Binding-site contacts:
Ligand atom C1 contacts residue ASN248 of chain 1.C at 1.4 Å.
Ligand atom C7 contacts residue ASN248 of chain 1.C at 3.4 Å.
Ligand atom O5 contacts residue SER251 of chain 1.C at 3.4 Å (h-bond).
Ligand atom C5 contacts residue SER251 of chain 1.C at 4.0 Å.
Ligand atom C8 contacts residue ASN248 of chain 1.C at 4.5 Å.
Ligand atom N2 contacts residue ASN248 of chain 1.C at 2.9 Å (h-bond).
Ligand atom C2 contacts residue ASN248 of chain 1.C at 2.5 Å.
Ligand atom C6 contacts residue SER251 of chain 1.C at 3.5 Å.
Ligand atom C5 contacts residue SER250 of chain 1.C at 3.9 Å.
Ligand atom O7 contacts residue ASN248 of chain 1.C at 3.7 Å.
Ligand atom O6 contacts residue ASN248 of chain 1.C at 4.4 Å.
Ligand atom C3 contacts residue ASN248 of chain 1.C at 3.8 Å.
Ligand atom O5 contacts residue ASN248 of chain 1.C at 2.4 Å (h-bond).
Ligand atom O6 contacts residue SER251 of chain 1.C at 3.2 Å (h-bond).
Ligand atom C1 contacts residue SER250 of chain 1.C at 3.5 Å.
Ligand atom O5 contacts residue SER250 of chain 1.C at 3.5 Å (h-bond).
Ligand atom C5 contacts residue ASN248 of chain 1.C at 3.7 Å.
Ligand atom C4 contacts residue ASN248 of chain 1.C at 4.2 Å.
Ligand atom C6 contacts residue ASN248 of chain 1.C at 4.4 Å.

This small molecule binds to this protein.
Small molecule (SMILES): CC(=O)N[C@@H]1[C@@H](O)[C@H](O)[C@@H](CO)O[C@H]1O

Sequence of chain 1.C:
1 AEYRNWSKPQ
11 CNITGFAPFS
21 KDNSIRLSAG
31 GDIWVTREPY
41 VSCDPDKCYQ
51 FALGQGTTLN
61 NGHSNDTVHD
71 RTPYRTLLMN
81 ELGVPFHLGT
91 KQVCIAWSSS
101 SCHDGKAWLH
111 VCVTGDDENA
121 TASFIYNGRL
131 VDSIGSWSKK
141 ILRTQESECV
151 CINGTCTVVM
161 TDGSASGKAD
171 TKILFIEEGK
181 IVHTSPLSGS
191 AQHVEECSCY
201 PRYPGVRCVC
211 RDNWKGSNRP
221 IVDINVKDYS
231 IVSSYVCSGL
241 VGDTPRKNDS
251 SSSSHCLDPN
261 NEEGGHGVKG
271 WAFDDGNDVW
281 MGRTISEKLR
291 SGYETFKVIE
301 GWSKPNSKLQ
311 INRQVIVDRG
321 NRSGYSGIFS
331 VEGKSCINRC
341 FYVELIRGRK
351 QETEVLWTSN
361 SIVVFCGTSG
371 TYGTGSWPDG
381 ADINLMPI